Binding-site contacts:
Ligand atom N2 contacts residue ILE182 of chain 1.C at 4.4 Å.
Ligand atom C5 contacts residue ASN183 of chain 1.C at 3.7 Å.
Ligand atom O5 contacts residue ASN183 of chain 1.C at 2.4 Å (h-bond).
Ligand atom C8 contacts residue ASN183 of chain 1.C at 3.4 Å.
Ligand atom C2 contacts residue ASN183 of chain 1.C at 2.5 Å.
Ligand atom C3 contacts residue ASN183 of chain 1.C at 3.8 Å.
Ligand atom C8 contacts residue ILE182 of chain 1.C at 4.2 Å (hydrophobic).
Ligand atom N2 contacts residue SER181 of chain 1.C at 4.2 Å.
Ligand atom O3 contacts residue ASN183 of chain 1.C at 4.4 Å.
Ligand atom C1 contacts residue ASN183 of chain 1.C at 1.5 Å.
Ligand atom C4 contacts residue ASN183 of chain 1.C at 4.2 Å.
Ligand atom C8 contacts residue ASP270 of chain 1.C at 3.9 Å.
Ligand atom C7 contacts residue ASN183 of chain 1.C at 3.7 Å.
Ligand atom N2 contacts residue ASN183 of chain 1.C at 3.0 Å.

Sequence of chain 1.C:
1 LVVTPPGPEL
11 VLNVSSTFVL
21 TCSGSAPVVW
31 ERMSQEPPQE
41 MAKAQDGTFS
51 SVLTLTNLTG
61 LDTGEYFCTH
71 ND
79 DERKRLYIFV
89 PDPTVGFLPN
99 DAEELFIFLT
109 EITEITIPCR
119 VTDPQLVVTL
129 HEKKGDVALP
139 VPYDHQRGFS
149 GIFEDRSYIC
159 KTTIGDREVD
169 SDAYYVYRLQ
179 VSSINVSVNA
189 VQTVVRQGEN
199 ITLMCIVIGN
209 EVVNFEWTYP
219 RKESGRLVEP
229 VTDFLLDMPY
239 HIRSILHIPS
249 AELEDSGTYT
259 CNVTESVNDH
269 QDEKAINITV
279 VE

This protein binds this small molecule.
Small molecule (SMILES): CC(=O)N[C@@H]1[C@@H](O)[C@H](O)[C@@H](CO)O[C@H]1O